Binding-site contacts:
Ligand atom O7 contacts residue ASN105 of chain 8.E at 4.0 Å.
Ligand atom C4 contacts residue ASN105 of chain 8.E at 4.3 Å.
Ligand atom C3 contacts residue ASN105 of chain 8.E at 3.8 Å.
Ligand atom C8 contacts residue PRO48 of chain 8.E at 4.4 Å (hydrophobic).
Ligand atom C6 contacts residue VAL95 of chain 8.E at 3.6 Å (hydrophobic).
Ligand atom C5 contacts residue ASN105 of chain 8.E at 3.6 Å.
Ligand atom O5 contacts residue VAL95 of chain 8.E at 4.5 Å.
Ligand atom O6 contacts residue ALA96 of chain 8.E at 4.3 Å.
Ligand atom C2 contacts residue ASN105 of chain 8.E at 2.5 Å.
Ligand atom C1 contacts residue ASN105 of chain 8.E at 1.4 Å.
Ligand atom C5 contacts residue VAL95 of chain 8.E at 4.5 Å (hydrophobic).
Ligand atom O6 contacts residue VAL95 of chain 8.E at 2.9 Å (h-bond).
Ligand atom C8 contacts residue TYR50 of chain 8.E at 4.1 Å (hydrophobic).
Ligand atom C7 contacts residue ASN105 of chain 8.E at 3.6 Å.
Ligand atom O5 contacts residue ASN105 of chain 8.E at 2.4 Å (h-bond).
Ligand atom N2 contacts residue ASN105 of chain 8.E at 2.9 Å (h-bond).
Ligand atom O5 contacts residue ALA96 of chain 8.E at 4.5 Å.

Sequence of chain 8.E:
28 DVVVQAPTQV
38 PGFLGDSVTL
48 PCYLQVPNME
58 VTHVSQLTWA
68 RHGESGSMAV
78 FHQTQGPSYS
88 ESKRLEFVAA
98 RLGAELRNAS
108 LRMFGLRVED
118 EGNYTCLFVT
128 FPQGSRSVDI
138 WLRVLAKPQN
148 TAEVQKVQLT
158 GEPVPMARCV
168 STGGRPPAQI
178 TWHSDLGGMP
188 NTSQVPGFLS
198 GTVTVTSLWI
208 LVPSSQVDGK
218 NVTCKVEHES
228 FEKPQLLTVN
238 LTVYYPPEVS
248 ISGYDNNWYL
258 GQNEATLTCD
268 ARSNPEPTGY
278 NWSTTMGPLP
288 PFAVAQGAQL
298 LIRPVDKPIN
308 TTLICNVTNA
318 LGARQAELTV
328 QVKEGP

The protein below binds the small molecule below.
Small molecule (SMILES): CC(=O)N[C@H]1[C@H](O[C@H]2[C@H](O)[C@@H](NC(C)=O)CO[C@@H]2CO)O[C@H](CO)[C@@H](O[C@@H]2O[C@H](CO)[C@@H](O)[C@H](O)[C@@H]2O)[C@@H]1O